A small-molecule ligand and the protein it binds are described below.
Small molecule (SMILES): Nc1nc2c(ncn2[C@H]2CN(C(=O)CP(=O)(O)O)C[C@H]2O)c(=O)[nH]1

Sequence of chain 1.E:
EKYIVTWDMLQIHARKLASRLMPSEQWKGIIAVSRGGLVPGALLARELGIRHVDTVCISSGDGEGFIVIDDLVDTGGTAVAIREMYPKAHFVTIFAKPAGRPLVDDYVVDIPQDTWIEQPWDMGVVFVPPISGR

Binding-site contacts:
Ligand atom C5 contacts residue LYS115 of chain 1.E at 3.7 Å.
Ligand atom N2 contacts residue ILE135 of chain 1.E at 2.9 Å (h-bond).
Ligand atom N2 contacts residue TRP134 of chain 1.E at 3.4 Å.
Ligand atom C6 contacts residue TRP134 of chain 1.E at 3.4 Å (hydrophobic).
Ligand atom C6 contacts residue LYS115 of chain 1.E at 3.8 Å.
Ligand atom OAF contacts residue THR93 of chain 1.E at 2.5 Å (h-bond).
Ligand atom OAG contacts residue GLY94 of chain 1.E at 3.4 Å.
Ligand atom OAG contacts residue THR96 of chain 1.E at 2.6 Å (h-bond).
Ligand atom CAI contacts residue THR96 of chain 1.E at 3.6 Å.
Ligand atom OAF contacts residue GLY94 of chain 1.E at 3.5 Å (h-bond).
Ligand atom C8 contacts residue ASP92 of chain 1.E at 3.4 Å.
Ligand atom OAD contacts residue ASP92 of chain 1.E at 2.6 Å (salt-bridge).
Ligand atom PAX contacts residue GLY95 of chain 1.E at 3.9 Å.
Ligand atom C4 contacts residue LEU90 of chain 1.E at 3.7 Å (hydrophobic).
Ligand atom N1 contacts residue ILE135 of chain 1.E at 2.9 Å (h-bond).
Ligand atom O6 contacts residue THR133 of chain 1.E at 2.9 Å (h-bond).
Ligand atom N7 contacts residue LEU90 of chain 1.E at 3.7 Å.
Ligand atom OAD contacts residue THR93 of chain 1.E at 3.7 Å.
Ligand atom OAG contacts residue THR93 of chain 1.E at 3.5 Å (h-bond).
Ligand atom PAX contacts residue GLY94 of chain 1.E at 3.5 Å.
Ligand atom C6 contacts residue ILE135 of chain 1.E at 3.4 Å (hydrophobic).
Ligand atom C8 contacts residue LEU90 of chain 1.E at 3.6 Å (hydrophobic).
Ligand atom PAX contacts residue THR93 of chain 1.E at 3.5 Å.
Ligand atom C5 contacts residue LEU90 of chain 1.E at 3.7 Å (hydrophobic).
Ligand atom O6 contacts residue LYS115 of chain 1.E at 3.0 Å (salt-bridge).
Ligand atom C2 contacts residue TRP134 of chain 1.E at 3.3 Å (hydrophobic).
Ligand atom OAB contacts residue THR96 of chain 1.E at 3.3 Å (h-bond).
Ligand atom PAX contacts residue ASP92 of chain 1.E at 3.7 Å.
Ligand atom OAD contacts residue VAL91 of chain 1.E at 3.2 Å.
Ligand atom O6 contacts residue ILE135 of chain 1.E at 3.1 Å (h-bond).
Ligand atom OAD contacts residue GLY94 of chain 1.E at 3.1 Å (h-bond).
Ligand atom CAO contacts residue THR96 of chain 1.E at 3.9 Å.
Ligand atom OAG contacts residue GLY95 of chain 1.E at 2.8 Å (h-bond).
Ligand atom N9 contacts residue LEU90 of chain 1.E at 3.6 Å.
Ligand atom OAF contacts residue ASP92 of chain 1.E at 3.5 Å.
Ligand atom CAI contacts residue LEU90 of chain 1.E at 3.6 Å (hydrophobic).
Ligand atom N1 contacts residue TRP134 of chain 1.E at 3.0 Å.
Ligand atom O6 contacts residue TRP134 of chain 1.E at 3.3 Å.
Ligand atom N7 contacts residue LYS115 of chain 1.E at 3.1 Å (salt-bridge).
Ligand atom C2 contacts residue ILE135 of chain 1.E at 3.3 Å (hydrophobic).